Binding-site contacts:
Ligand atom OE2 contacts residue VAL4 of chain 48.E at 3.6 Å.
Ligand atom O contacts residue VAL4 of chain 48.E at 2.9 Å (h-bond).
Ligand atom O contacts residue SER6 of chain 48.E at 4.1 Å.
Ligand atom CA contacts residue ALA2 of chain 48.E at 4.0 Å (hydrophobic).
Ligand atom OE1 contacts residue ASN25 of chain 48.E at 4.4 Å.
Ligand atom O contacts residue VAL4 of chain 48.E at 3.8 Å.
Ligand atom CB contacts residue VAL4 of chain 48.E at 4.3 Å (hydrophobic).
Ligand atom CB contacts residue GLN3 of chain 48.E at 3.4 Å.
Ligand atom N contacts residue ALA2 of chain 48.E at 3.0 Å (h-bond).
Ligand atom C contacts residue VAL4 of chain 48.E at 4.2 Å (hydrophobic).
Ligand atom CB contacts residue VAL4 of chain 48.E at 4.5 Å (hydrophobic).
Ligand atom CA contacts residue GLN3 of chain 48.E at 4.2 Å.
Ligand atom CA contacts residue VAL4 of chain 48.E at 3.5 Å (hydrophobic).
Ligand atom CA contacts residue VAL4 of chain 48.E at 4.0 Å (hydrophobic).
Ligand atom C contacts residue ALA2 of chain 48.E at 4.3 Å (hydrophobic).
Ligand atom CA contacts residue ALA2 of chain 48.E at 3.5 Å (hydrophobic).
Ligand atom C contacts residue VAL4 of chain 48.E at 4.0 Å (hydrophobic).
Ligand atom CG2 contacts residue VAL4 of chain 48.E at 3.8 Å (hydrophobic).
Ligand atom CG2 contacts residue SER5 of chain 48.E at 3.7 Å.
Ligand atom OE1 contacts residue VAL4 of chain 48.E at 3.5 Å.
Ligand atom C contacts residue ALA2 of chain 48.E at 3.7 Å (hydrophobic).
Ligand atom CB contacts residue GLN3 of chain 48.E at 4.4 Å.
Ligand atom OG contacts residue GLN3 of chain 48.E at 3.3 Å (h-bond).
Ligand atom CB contacts residue ALA2 of chain 48.E at 4.3 Å (hydrophobic).
Ligand atom CG2 contacts residue ALA2 of chain 48.E at 4.0 Å (hydrophobic).
Ligand atom CD contacts residue VAL4 of chain 48.E at 3.8 Å (hydrophobic).
Ligand atom CG2 contacts residue GLN3 of chain 48.E at 3.4 Å.
Ligand atom CB contacts residue ALA2 of chain 48.E at 3.4 Å (hydrophobic).
Ligand atom O contacts residue GLN3 of chain 48.E at 3.1 Å (h-bond).
Ligand atom N contacts residue VAL4 of chain 48.E at 3.0 Å (h-bond).
Ligand atom O contacts residue SER5 of chain 48.E at 3.8 Å.
Ligand atom O contacts residue ALA2 of chain 48.E at 3.9 Å.
Ligand atom C contacts residue GLN3 of chain 48.E at 3.9 Å.
Ligand atom C contacts residue VAL4 of chain 48.E at 3.6 Å (hydrophobic).
Ligand atom CG1 contacts residue GLN3 of chain 48.E at 4.1 Å.

Sequence of chain 48.E:
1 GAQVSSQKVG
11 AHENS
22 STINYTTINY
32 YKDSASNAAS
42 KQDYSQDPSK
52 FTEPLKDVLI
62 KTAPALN

A small-molecule ligand and the protein it binds are described below.
Small molecule (SMILES): CC[C@H](C)[C@H](N)C(=O)N[C@@H](CO)C(=O)N[C@@H](CCC(=O)O)C(=O)N[C@H](C=O)C(C)C